This protein binds this small molecule.
Small molecule (SMILES): N[C@H]1CO[C@H](OP(=O)(O)OP(=O)(O)OC[C@H]2O[C@@H](n3ccc(=O)[nH]c3=O)[C@H](O)[C@@H]2O)[C@H](O)[C@H]1O

Binding-site contacts:
Ligand atom O2 contacts residue THR204 of chain 1.C at 3.0 Å.
Ligand atom C5 contacts residue ASN120 of chain 1.C at 3.3 Å.
Ligand atom N4' contacts residue HIS106 of chain 1.C at 2.7 Å (h-bond).
Ligand atom O3A contacts residue ARG87 of chain 1.C at 3.2 Å (salt-bridge).
Ligand atom O3B contacts residue ALA117 of chain 1.C at 3.5 Å (h-bond).
Ligand atom O4 contacts residue VAL226 of chain 1.C at 3.2 Å.
Ligand atom C3' contacts residue TYR86 of chain 1.C at 3.7 Å (hydrophobic).
Ligand atom O3' contacts residue TYR86 of chain 1.C at 2.8 Å (h-bond).
Ligand atom O2' contacts residue ARG116 of chain 1.C at 2.9 Å.
Ligand atom C3D contacts residue GLU40 of chain 1.C at 3.6 Å.
Ligand atom O2' contacts residue ALA117 of chain 1.C at 2.9 Å (h-bond).
Ligand atom N3 contacts residue ARG203 of chain 1.C at 3.6 Å.
Ligand atom C2 contacts residue ARG203 of chain 1.C at 3.5 Å.
Ligand atom O4 contacts residue ASN120 of chain 1.C at 3.3 Å.
Ligand atom O2 contacts residue ARG203 of chain 1.C at 3.4 Å (salt-bridge).
Ligand atom N4' contacts residue FNX1 of chain 1.J at 2.7 Å (h-bond).
Ligand atom C4 contacts residue ARG203 of chain 1.C at 3.6 Å.
Ligand atom O5' contacts residue ALA117 of chain 1.C at 3.8 Å.
Ligand atom C4' contacts residue GLY115 of chain 1.C at 3.7 Å.
Ligand atom O5' contacts residue PRO118 of chain 1.C at 3.6 Å.
Ligand atom O4D contacts residue ARG203 of chain 1.C at 3.0 Å (salt-bridge).
Ligand atom N1 contacts residue ARG203 of chain 1.C at 3.5 Å (salt-bridge).
Ligand atom O2D contacts residue GLU40 of chain 1.C at 3.7 Å.
Ligand atom O3' contacts residue TYR85 of chain 1.C at 3.5 Å.
Ligand atom O2A contacts residue ARG116 of chain 1.C at 2.8 Å (salt-bridge).
Ligand atom C5' contacts residue HIS106 of chain 1.C at 3.8 Å.
Ligand atom O5' contacts residue TYR85 of chain 1.C at 3.5 Å.
Ligand atom O2' contacts residue GLY115 of chain 1.C at 3.6 Å.
Ligand atom O2A contacts residue ARG87 of chain 1.C at 3.4 Å.
Ligand atom PB contacts residue ARG87 of chain 1.C at 3.8 Å.
Ligand atom C5' contacts residue TYR85 of chain 1.C at 3.3 Å (hydrophobic).
Ligand atom O4 contacts residue ARG203 of chain 1.C at 2.9 Å (salt-bridge).
Ligand atom O2 contacts residue PRO205 of chain 1.C at 3.2 Å (h-bond).
Ligand atom O1A contacts residue ARG116 of chain 1.C at 3.1 Å (salt-bridge).
Ligand atom C4' contacts residue HIS106 of chain 1.C at 3.4 Å.
Ligand atom C1D contacts residue ARG203 of chain 1.C at 3.5 Å.
Ligand atom O2 contacts residue PRO231 of chain 1.C at 3.8 Å.
Ligand atom O2B contacts residue ARG87 of chain 1.C at 3.2 Å (salt-bridge).
Ligand atom C4 contacts residue ASN120 of chain 1.C at 3.8 Å.
Ligand atom C5D contacts residue ARG87 of chain 1.C at 3.7 Å.

Sequence of chain 1.C:
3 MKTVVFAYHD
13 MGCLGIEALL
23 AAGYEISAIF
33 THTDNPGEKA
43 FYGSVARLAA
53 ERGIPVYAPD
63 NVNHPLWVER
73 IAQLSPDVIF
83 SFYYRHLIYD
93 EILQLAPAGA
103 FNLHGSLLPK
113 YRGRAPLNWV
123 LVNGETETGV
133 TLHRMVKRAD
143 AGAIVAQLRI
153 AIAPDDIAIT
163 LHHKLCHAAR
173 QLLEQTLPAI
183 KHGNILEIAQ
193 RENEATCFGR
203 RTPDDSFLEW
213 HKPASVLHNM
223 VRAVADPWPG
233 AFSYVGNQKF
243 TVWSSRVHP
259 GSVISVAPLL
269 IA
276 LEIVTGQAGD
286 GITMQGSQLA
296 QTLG